Sequence of chain 1.B:
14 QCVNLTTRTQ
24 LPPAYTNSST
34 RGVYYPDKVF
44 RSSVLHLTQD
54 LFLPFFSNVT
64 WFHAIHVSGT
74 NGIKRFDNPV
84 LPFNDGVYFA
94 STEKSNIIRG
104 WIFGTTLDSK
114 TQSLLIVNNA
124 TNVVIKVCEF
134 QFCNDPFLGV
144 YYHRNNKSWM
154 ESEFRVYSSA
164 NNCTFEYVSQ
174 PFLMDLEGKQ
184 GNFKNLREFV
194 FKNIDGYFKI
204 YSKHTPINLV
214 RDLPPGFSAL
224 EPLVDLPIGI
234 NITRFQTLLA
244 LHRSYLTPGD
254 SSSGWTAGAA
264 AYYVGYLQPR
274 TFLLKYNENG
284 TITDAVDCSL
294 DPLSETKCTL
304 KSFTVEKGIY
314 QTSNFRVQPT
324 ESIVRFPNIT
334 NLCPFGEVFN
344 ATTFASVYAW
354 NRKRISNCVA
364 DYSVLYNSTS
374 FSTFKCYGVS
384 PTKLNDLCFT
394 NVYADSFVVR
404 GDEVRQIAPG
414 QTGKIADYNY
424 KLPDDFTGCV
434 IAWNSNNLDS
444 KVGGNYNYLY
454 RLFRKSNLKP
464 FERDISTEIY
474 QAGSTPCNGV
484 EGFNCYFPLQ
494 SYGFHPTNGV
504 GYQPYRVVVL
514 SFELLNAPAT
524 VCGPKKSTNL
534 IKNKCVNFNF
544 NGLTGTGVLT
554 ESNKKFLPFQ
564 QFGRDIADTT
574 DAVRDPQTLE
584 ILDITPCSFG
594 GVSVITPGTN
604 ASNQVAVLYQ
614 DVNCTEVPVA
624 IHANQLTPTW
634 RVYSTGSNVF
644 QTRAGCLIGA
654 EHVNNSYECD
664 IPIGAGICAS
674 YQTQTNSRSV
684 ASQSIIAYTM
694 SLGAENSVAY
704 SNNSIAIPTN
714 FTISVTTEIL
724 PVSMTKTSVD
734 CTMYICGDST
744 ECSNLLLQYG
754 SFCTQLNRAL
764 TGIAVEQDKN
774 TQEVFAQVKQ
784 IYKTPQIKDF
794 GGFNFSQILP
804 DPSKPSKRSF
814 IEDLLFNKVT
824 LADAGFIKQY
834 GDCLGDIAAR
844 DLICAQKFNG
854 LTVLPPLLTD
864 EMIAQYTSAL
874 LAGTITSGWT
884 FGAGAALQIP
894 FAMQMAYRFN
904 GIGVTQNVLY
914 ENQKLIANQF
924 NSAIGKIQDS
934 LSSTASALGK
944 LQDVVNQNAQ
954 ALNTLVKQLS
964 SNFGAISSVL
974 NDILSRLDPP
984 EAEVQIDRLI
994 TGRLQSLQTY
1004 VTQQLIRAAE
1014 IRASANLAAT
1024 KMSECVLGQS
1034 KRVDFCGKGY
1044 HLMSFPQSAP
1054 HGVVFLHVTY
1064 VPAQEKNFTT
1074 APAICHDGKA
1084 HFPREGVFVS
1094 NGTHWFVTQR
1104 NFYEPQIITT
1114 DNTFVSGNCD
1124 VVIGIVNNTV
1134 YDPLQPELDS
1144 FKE

Binding-site contacts:
Ligand atom O6 contacts residue SER155 of chain 1.B at 4.2 Å.
Ligand atom O5 contacts residue ASN122 of chain 1.B at 2.4 Å (h-bond).
Ligand atom N2 contacts residue ALA123 of chain 1.B at 4.2 Å.
Ligand atom O7 contacts residue ASN125 of chain 1.B at 2.7 Å (h-bond).
Ligand atom C7 contacts residue ALA123 of chain 1.B at 3.9 Å (hydrophobic).
Ligand atom N2 contacts residue SER155 of chain 1.B at 3.5 Å (h-bond).
Ligand atom C4 contacts residue ASN122 of chain 1.B at 4.3 Å.
Ligand atom O5 contacts residue SER155 of chain 1.B at 3.9 Å.
Ligand atom C8 contacts residue ASN122 of chain 1.B at 3.1 Å.
Ligand atom C7 contacts residue ASN122 of chain 1.B at 3.0 Å.
Ligand atom C7 contacts residue ASN125 of chain 1.B at 3.2 Å.
Ligand atom C8 contacts residue ASN125 of chain 1.B at 2.9 Å.
Ligand atom N2 contacts residue ASN125 of chain 1.B at 4.5 Å.
Ligand atom C3 contacts residue ASN122 of chain 1.B at 3.8 Å.
Ligand atom O7 contacts residue THR124 of chain 1.B at 4.2 Å.
Ligand atom C8 contacts residue VAL171 of chain 1.B at 4.2 Å (hydrophobic).
Ligand atom C2 contacts residue SER155 of chain 1.B at 3.2 Å.
Ligand atom N2 contacts residue ASN122 of chain 1.B at 2.9 Å (h-bond).
Ligand atom C5 contacts residue ASN122 of chain 1.B at 3.7 Å.
Ligand atom C8 contacts residue VAL127 of chain 1.B at 3.5 Å (hydrophobic).
Ligand atom O7 contacts residue ASN122 of chain 1.B at 3.5 Å (h-bond).
Ligand atom O3 contacts residue SER155 of chain 1.B at 4.1 Å.
Ligand atom C3 contacts residue SER155 of chain 1.B at 4.2 Å.
Ligand atom C1 contacts residue SER155 of chain 1.B at 3.9 Å.
Ligand atom C2 contacts residue ASN122 of chain 1.B at 2.5 Å.
Ligand atom C1 contacts residue ASN122 of chain 1.B at 1.4 Å.
Ligand atom O7 contacts residue ALA123 of chain 1.B at 3.0 Å.

The protein below binds the small molecule below.
Small molecule (SMILES): CC(=O)N[C@H]1[C@H](O[C@H]2[C@H](O)[C@@H](NC(C)=O)CO[C@@H]2CO)O[C@H](CO)[C@@H](O)[C@@H]1O